Binding-site contacts:
Ligand atom C5 contacts residue ASN361 of chain 1.A at 3.7 Å.
Ligand atom C3 contacts residue ASN361 of chain 1.A at 3.8 Å.
Ligand atom O5 contacts residue ASN361 of chain 1.A at 2.3 Å (h-bond).
Ligand atom N2 contacts residue ASN361 of chain 1.A at 2.9 Å (h-bond).
Ligand atom O7 contacts residue ASN361 of chain 1.A at 3.8 Å.
Ligand atom C8 contacts residue ASN361 of chain 1.A at 3.6 Å.
Ligand atom C4 contacts residue ASN361 of chain 1.A at 4.3 Å.
Ligand atom C7 contacts residue ASN361 of chain 1.A at 3.6 Å.
Ligand atom C2 contacts residue ASN361 of chain 1.A at 2.5 Å.
Ligand atom C1 contacts residue ASN361 of chain 1.A at 1.4 Å.

Sequence of chain 1.A:
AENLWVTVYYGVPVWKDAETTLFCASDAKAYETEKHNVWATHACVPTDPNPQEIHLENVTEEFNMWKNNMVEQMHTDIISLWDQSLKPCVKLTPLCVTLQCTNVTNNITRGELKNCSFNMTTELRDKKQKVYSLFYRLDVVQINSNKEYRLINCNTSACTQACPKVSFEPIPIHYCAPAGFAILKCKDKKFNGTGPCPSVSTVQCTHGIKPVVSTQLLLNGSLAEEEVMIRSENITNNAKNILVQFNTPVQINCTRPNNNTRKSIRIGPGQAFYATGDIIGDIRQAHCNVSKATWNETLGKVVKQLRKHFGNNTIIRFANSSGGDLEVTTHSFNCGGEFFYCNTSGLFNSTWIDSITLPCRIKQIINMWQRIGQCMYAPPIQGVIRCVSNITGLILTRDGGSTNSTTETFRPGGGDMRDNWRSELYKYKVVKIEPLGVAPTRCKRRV

The small molecule below binds the protein below.
Small molecule (SMILES): CC(=O)N[C@H]1[C@H](O[C@H]2[C@H](O)[C@@H](NC(C)=O)CO[C@@H]2CO)O[C@H](CO)[C@@H](O[C@@H]2O[C@H](CO)[C@@H](O)[C@H](O)[C@@H]2O)[C@@H]1O